Binding-site contacts:
Ligand atom C1 contacts residue ASN167 of chain 1.E at 1.4 Å.
Ligand atom C8 contacts residue SER111 of chain 1.E at 4.2 Å.
Ligand atom O7 contacts residue ASN167 of chain 1.E at 3.4 Å (h-bond).
Ligand atom O5 contacts residue SER169 of chain 1.E at 4.0 Å.
Ligand atom C8 contacts residue ASN114 of chain 1.E at 4.3 Å.
Ligand atom O5 contacts residue ASN167 of chain 1.E at 2.4 Å (h-bond).
Ligand atom C7 contacts residue TYR219 of chain 1.E at 3.7 Å (hydrophobic).
Ligand atom C3 contacts residue TYR219 of chain 1.E at 3.9 Å (hydrophobic).
Ligand atom O7 contacts residue LYS116 of chain 1.E at 3.3 Å.
Ligand atom C7 contacts residue ASN167 of chain 1.E at 3.4 Å.
Ligand atom C2 contacts residue ASN167 of chain 1.E at 2.5 Å.
Ligand atom C2 contacts residue TYR219 of chain 1.E at 3.7 Å (hydrophobic).
Ligand atom O6 contacts residue SER169 of chain 1.E at 3.8 Å.
Ligand atom N2 contacts residue TYR219 of chain 1.E at 2.8 Å (h-bond).
Ligand atom C1 contacts residue TYR219 of chain 1.E at 4.0 Å (hydrophobic).
Ligand atom C8 contacts residue ILE113 of chain 1.E at 3.4 Å (hydrophobic).
Ligand atom C5 contacts residue ASN167 of chain 1.E at 3.7 Å.
Ligand atom C4 contacts residue ASN167 of chain 1.E at 4.3 Å.
Ligand atom N2 contacts residue ASN167 of chain 1.E at 2.9 Å (h-bond).
Ligand atom C7 contacts residue GLN165 of chain 1.E at 4.4 Å.
Ligand atom C6 contacts residue SER169 of chain 1.E at 4.1 Å.
Ligand atom C3 contacts residue ASN167 of chain 1.E at 3.8 Å.
Ligand atom C8 contacts residue ASN167 of chain 1.E at 4.5 Å.
Ligand atom C8 contacts residue GLN165 of chain 1.E at 3.5 Å.
Ligand atom O3 contacts residue TYR219 of chain 1.E at 4.5 Å.
Ligand atom C8 contacts residue TYR219 of chain 1.E at 3.6 Å (hydrophobic).
Ligand atom C7 contacts residue LYS116 of chain 1.E at 4.5 Å.

This small molecule binds to this protein.
Small molecule (SMILES): CC(=O)N[C@H]1[C@H](O[C@H]2[C@H](O)[C@@H](NC(C)=O)CO[C@@H]2CO)O[C@H](CO)[C@@H](O[C@@H]2O[C@H](CO)[C@@H](O)[C@H](O)[C@@H]2O)[C@@H]1O

Sequence of chain 1.E:
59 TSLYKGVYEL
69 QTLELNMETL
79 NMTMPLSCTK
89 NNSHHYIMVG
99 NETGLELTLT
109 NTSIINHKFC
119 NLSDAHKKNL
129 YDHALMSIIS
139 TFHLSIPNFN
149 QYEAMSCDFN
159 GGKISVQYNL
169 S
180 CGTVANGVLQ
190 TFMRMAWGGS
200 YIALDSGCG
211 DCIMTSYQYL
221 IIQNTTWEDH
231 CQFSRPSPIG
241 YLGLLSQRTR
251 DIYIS